A small-molecule ligand and the protein it binds are described below.
Small molecule (SMILES): O=C1CSC(=S)N1

Sequence of chain 1.H:
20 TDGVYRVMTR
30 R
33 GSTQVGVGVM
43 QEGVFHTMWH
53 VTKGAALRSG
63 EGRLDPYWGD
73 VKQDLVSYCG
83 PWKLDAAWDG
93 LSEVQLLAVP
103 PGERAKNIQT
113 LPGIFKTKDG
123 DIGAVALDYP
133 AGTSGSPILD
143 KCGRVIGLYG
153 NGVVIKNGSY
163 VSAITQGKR

Binding-site contacts:
Ligand atom CAF contacts residue GLY152 of chain 1.H at 4.4 Å.
Ligand atom CAE contacts residue ALA133 of chain 1.H at 4.1 Å (hydrophobic).
Ligand atom CAF contacts residue PRO132 of chain 1.H at 4.2 Å (hydrophobic).
Ligand atom CAE contacts residue SER136 of chain 1.H at 3.5 Å.
Ligand atom OAC contacts residue SER136 of chain 1.H at 3.2 Å (h-bond).
Ligand atom OAC contacts residue TYR162 of chain 1.H at 4.1 Å.
Ligand atom CAF contacts residue ALA133 of chain 1.H at 3.8 Å (hydrophobic).
Ligand atom SAA contacts residue TYR162 of chain 1.H at 3.5 Å.
Ligand atom CAG contacts residue TYR131 of chain 1.H at 4.0 Å (hydrophobic).
Ligand atom CAF contacts residue TYR162 of chain 1.H at 3.8 Å (hydrophobic).
Ligand atom SAB contacts residue TYR162 of chain 1.H at 3.5 Å.
Ligand atom OAC contacts residue TYR151 of chain 1.H at 3.7 Å.
Ligand atom OAC contacts residue PRO132 of chain 1.H at 3.7 Å.
Ligand atom OAC contacts residue ALA133 of chain 1.H at 3.8 Å.
Ligand atom CAF contacts residue TYR131 of chain 1.H at 4.0 Å (hydrophobic).
Ligand atom SAB contacts residue ASP130 of chain 1.H at 4.0 Å.
Ligand atom NAD contacts residue ALA133 of chain 1.H at 4.1 Å.
Ligand atom NAD contacts residue TYR162 of chain 1.H at 3.7 Å.
Ligand atom CAE contacts residue GLY152 of chain 1.H at 3.6 Å.
Ligand atom CAG contacts residue TYR162 of chain 1.H at 3.6 Å (hydrophobic).
Ligand atom CAE contacts residue TYR162 of chain 1.H at 3.6 Å (hydrophobic).
Ligand atom NAD contacts residue TYR131 of chain 1.H at 3.2 Å (h-bond).
Ligand atom OAC contacts residue GLY152 of chain 1.H at 4.0 Å.
Ligand atom CAF contacts residue SER136 of chain 1.H at 3.7 Å.
Ligand atom SAB contacts residue TYR131 of chain 1.H at 4.3 Å.
Ligand atom OAC contacts residue TYR131 of chain 1.H at 3.9 Å.
Ligand atom NAD contacts residue PRO132 of chain 1.H at 4.3 Å.